A small-molecule ligand and the protein it binds are described below.
Small molecule (SMILES): O=S(=O)(O)c1cccc2cccc(Nc3ccccc3)c12

Binding-site contacts:
Ligand atom C7 contacts residue LYS27 of chain 1.Y at 4.0 Å.
Ligand atom C4 contacts residue LYS27 of chain 1.Y at 4.4 Å.
Ligand atom C4 contacts residue PHE86 of chain 1.Y at 4.1 Å (hydrophobic).
Ligand atom C6 contacts residue HIS23 of chain 1.Y at 3.1 Å.
Ligand atom C16 contacts residue ALA84 of chain 1.Y at 4.4 Å (hydrophobic).
Ligand atom C6 contacts residue LYS27 of chain 1.Y at 3.6 Å.
Ligand atom C3 contacts residue PHE86 of chain 1.Y at 3.8 Å (hydrophobic).
Ligand atom C6 contacts residue PHE164 of chain 1.Y at 4.3 Å (hydrophobic).
Ligand atom C4 contacts residue HIS23 of chain 1.Y at 3.6 Å.
Ligand atom C7 contacts residue HIS23 of chain 1.Y at 3.5 Å.
Ligand atom C16 contacts residue ALA83 of chain 1.Y at 3.7 Å (hydrophobic).
Ligand atom C7 contacts residue ALA165 of chain 1.Y at 4.2 Å (hydrophobic).
Ligand atom C15 contacts residue ALA83 of chain 1.Y at 3.6 Å (hydrophobic).
Ligand atom C2 contacts residue ALA83 of chain 1.Y at 2.9 Å (hydrophobic).
Ligand atom C5 contacts residue HIS23 of chain 1.Y at 3.7 Å.
Ligand atom C7 contacts residue PHE164 of chain 1.Y at 3.7 Å (hydrophobic).
Ligand atom C4 contacts residue ALA83 of chain 1.Y at 4.1 Å (hydrophobic).
Ligand atom C2 contacts residue ALA84 of chain 1.Y at 4.4 Å (hydrophobic).
Ligand atom C5 contacts residue LYS27 of chain 1.Y at 4.2 Å.
Ligand atom C8 contacts residue HIS23 of chain 1.Y at 4.5 Å.
Ligand atom C3 contacts residue ALA83 of chain 1.Y at 2.8 Å (hydrophobic).
Ligand atom C13 contacts residue ALA84 of chain 1.Y at 4.4 Å (hydrophobic).
Ligand atom C15 contacts residue ALA84 of chain 1.Y at 4.0 Å (hydrophobic).
Ligand atom C14 contacts residue ALA84 of chain 1.Y at 4.3 Å (hydrophobic).
Ligand atom C3 contacts residue PHE26 of chain 1.Y at 4.3 Å (hydrophobic).
Ligand atom C1 contacts residue ALA83 of chain 1.Y at 4.2 Å (hydrophobic).

Sequence of chain 1.Y:
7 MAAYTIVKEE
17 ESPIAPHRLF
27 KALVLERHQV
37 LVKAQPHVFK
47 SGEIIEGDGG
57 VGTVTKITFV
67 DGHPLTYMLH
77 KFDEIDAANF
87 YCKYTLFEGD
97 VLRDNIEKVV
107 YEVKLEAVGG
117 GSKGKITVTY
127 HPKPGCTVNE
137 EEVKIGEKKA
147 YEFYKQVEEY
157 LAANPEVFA